This protein binds this small molecule.
Small molecule (SMILES): CC(=O)N[C@@H](CC(C)C)C(=O)N[C@H](C(=O)N[C@@H](Cc1ccccc1)C(=O)N[C@]1(C)CCCCCC/C=C/CCC[C@@](C)(C(=O)N[C@@H](CO)C(=O)N[C@@H](C)C(=O)N[C@@H](C)C(N)=O)NC(=O)[C@H](CC2CCC2)NC(=O)[C@H](CC(C)C)NC(=O)[C@H](CCC(N)=O)NC(=O)[C@@H](Cc2c[nH]c3ccccc23)NC(=O)[C@H](Cc2ccc(O)cc2)NC(=O)[C@H](CCC(=O)O)NC1=O)[C@@H](C)O

Sequence of chain 1.A:
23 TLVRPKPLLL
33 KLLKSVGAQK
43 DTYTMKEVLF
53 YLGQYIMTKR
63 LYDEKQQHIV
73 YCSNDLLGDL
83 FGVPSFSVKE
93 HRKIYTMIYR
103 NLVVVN

Binding-site contacts:
Ligand atom CD2 contacts residue HIS70 of chain 1.A at 3.6 Å.
Ligand atom CB contacts residue GLN69 of chain 1.A at 3.4 Å.
Ligand atom CZ contacts residue HIS70 of chain 1.A at 3.8 Å.
Ligand atom CAB contacts residue MET59 of chain 1.A at 3.8 Å (hydrophobic).
Ligand atom CAP contacts residue GLY55 of chain 1.A at 3.7 Å.
Ligand atom NE1 contacts residue GLY55 of chain 1.A at 3.5 Å.
Ligand atom CB contacts residue TYR97 of chain 1.A at 3.4 Å (hydrophobic).
Ligand atom CE contacts residue LEU51 of chain 1.A at 3.6 Å (hydrophobic).
Ligand atom CE1 contacts residue VAL90 of chain 1.A at 3.7 Å (hydrophobic).
Ligand atom CD1 contacts residue LEU51 of chain 1.A at 3.7 Å (hydrophobic).
Ligand atom O contacts residue VAL90 of chain 1.A at 3.8 Å.
Ligand atom CB contacts residue LEU51 of chain 1.A at 3.8 Å (hydrophobic).
Ligand atom CE2 contacts residue GLY55 of chain 1.A at 3.8 Å.
Ligand atom N contacts residue GLN69 of chain 1.A at 2.9 Å (h-bond).
Ligand atom CA contacts residue GLN69 of chain 1.A at 3.1 Å.
Ligand atom CE1 contacts residue ILE58 of chain 1.A at 3.8 Å (hydrophobic).
Ligand atom CA contacts residue GLN69 of chain 1.A at 3.4 Å.
Ligand atom C contacts residue GLN69 of chain 1.A at 3.5 Å.
Ligand atom OH contacts residue HIS70 of chain 1.A at 3.6 Å.
Ligand atom CE contacts residue PHE52 of chain 1.A at 3.7 Å (hydrophobic).
Ligand atom CE2 contacts residue GLY55 of chain 1.A at 3.5 Å.
Ligand atom CB contacts residue GLN69 of chain 1.A at 3.3 Å.
Ligand atom CE2 contacts residue ILE58 of chain 1.A at 3.8 Å (hydrophobic).
Ligand atom CA contacts residue TYR97 of chain 1.A at 3.7 Å (hydrophobic).
Ligand atom CD1 contacts residue GLN69 of chain 1.A at 3.2 Å.
Ligand atom CG contacts residue TYR64 of chain 1.A at 3.8 Å (hydrophobic).
Ligand atom CAQ contacts residue GLY55 of chain 1.A at 3.8 Å.
Ligand atom CH2 contacts residue ILE58 of chain 1.A at 3.8 Å (hydrophobic).
Ligand atom O contacts residue LYS48 of chain 1.A at 3.8 Å.
Ligand atom CE2 contacts residue LEU51 of chain 1.A at 3.6 Å (hydrophobic).
Ligand atom CB1 contacts residue LEU51 of chain 1.A at 3.6 Å (hydrophobic).
Ligand atom CE contacts residue ILE96 of chain 1.A at 3.8 Å (hydrophobic).
Ligand atom CG contacts residue GLN69 of chain 1.A at 3.7 Å.
Ligand atom CZ2 contacts residue LEU51 of chain 1.A at 3.8 Å (hydrophobic).
Ligand atom O contacts residue GLN69 of chain 1.A at 3.7 Å.
Ligand atom CAQ contacts residue GLN56 of chain 1.A at 3.7 Å.
Ligand atom NE1 contacts residue LEU51 of chain 1.A at 2.8 Å (h-bond).
Ligand atom CZ contacts residue ILE58 of chain 1.A at 3.5 Å (hydrophobic).
Ligand atom CB contacts residue TYR64 of chain 1.A at 3.5 Å (hydrophobic).
Ligand atom CE2 contacts residue HIS70 of chain 1.A at 3.6 Å.